Binding-site contacts:
Ligand atom C1 contacts residue ASN93 of chain 1.A at 1.5 Å.
Ligand atom C8 contacts residue SER17 of chain 1.B at 3.3 Å.
Ligand atom C7 contacts residue GLU92 of chain 1.A at 4.3 Å.
Ligand atom C2 contacts residue ASN93 of chain 1.A at 2.5 Å.
Ligand atom C7 contacts residue SER17 of chain 1.B at 3.5 Å.
Ligand atom C3 contacts residue ASN93 of chain 1.A at 3.9 Å.
Ligand atom N2 contacts residue GLU92 of chain 1.A at 4.1 Å.
Ligand atom C8 contacts residue GLU92 of chain 1.A at 3.7 Å.
Ligand atom O7 contacts residue SER17 of chain 1.B at 2.8 Å (h-bond).
Ligand atom C4 contacts residue ASN93 of chain 1.A at 4.3 Å.
Ligand atom O5 contacts residue ASN93 of chain 1.A at 2.4 Å (h-bond).
Ligand atom N2 contacts residue ASN93 of chain 1.A at 3.0 Å (h-bond).
Ligand atom C5 contacts residue ASN93 of chain 1.A at 3.8 Å.
Ligand atom C7 contacts residue ASN93 of chain 1.A at 3.6 Å.
Ligand atom O7 contacts residue GLY16 of chain 1.B at 4.3 Å.
Ligand atom O7 contacts residue ASN93 of chain 1.A at 3.9 Å.

Sequence of chain 1.A:
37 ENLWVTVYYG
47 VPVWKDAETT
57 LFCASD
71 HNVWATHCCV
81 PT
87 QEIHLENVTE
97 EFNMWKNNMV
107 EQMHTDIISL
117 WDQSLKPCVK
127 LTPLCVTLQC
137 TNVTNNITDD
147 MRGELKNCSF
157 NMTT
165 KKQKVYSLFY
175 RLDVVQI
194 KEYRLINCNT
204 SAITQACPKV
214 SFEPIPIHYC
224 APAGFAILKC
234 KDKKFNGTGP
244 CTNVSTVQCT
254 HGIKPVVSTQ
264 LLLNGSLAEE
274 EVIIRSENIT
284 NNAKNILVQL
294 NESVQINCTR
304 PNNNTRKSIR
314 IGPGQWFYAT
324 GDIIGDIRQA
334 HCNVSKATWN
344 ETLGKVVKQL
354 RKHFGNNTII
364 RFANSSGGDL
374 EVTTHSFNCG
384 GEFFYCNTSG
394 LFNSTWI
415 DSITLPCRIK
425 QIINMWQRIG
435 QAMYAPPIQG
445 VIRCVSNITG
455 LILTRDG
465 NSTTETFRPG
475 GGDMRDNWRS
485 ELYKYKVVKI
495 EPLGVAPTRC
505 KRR

Sequence of chain 1.B:
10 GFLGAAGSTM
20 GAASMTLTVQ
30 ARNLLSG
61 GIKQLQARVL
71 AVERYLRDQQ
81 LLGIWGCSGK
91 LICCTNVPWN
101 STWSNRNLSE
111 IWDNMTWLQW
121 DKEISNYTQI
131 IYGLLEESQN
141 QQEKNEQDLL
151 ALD

This small molecule binds to this protein.
Small molecule (SMILES): CC(=O)N[C@@H]1[C@@H](O)[C@H](O)[C@@H](CO)O[C@H]1O